A protein and the small-molecule ligand that binds it are described below.
Small molecule (SMILES): O=[N+]([O-])c1ccc(O[C@H]2O[C@H](CO)[C@H](O)[C@H](O)[C@H]2O)cc1

Binding-site contacts:
Ligand atom C6 contacts residue TRP151 of chain 1.B at 3.2 Å (hydrophobic).
Ligand atom C5 contacts residue ARG144 of chain 1.B at 3.7 Å.
Ligand atom O3 contacts residue ASN272 of chain 1.B at 3.5 Å (h-bond).
Ligand atom C10 contacts residue TRP151 of chain 1.B at 4.3 Å (hydrophobic).
Ligand atom C4 contacts residue ASN272 of chain 1.B at 4.0 Å.
Ligand atom O4 contacts residue ASN272 of chain 1.B at 2.9 Å (h-bond).
Ligand atom O2 contacts residue VAL326 of chain 1.B at 4.0 Å.
Ligand atom O8 contacts residue MET23 of chain 1.B at 3.9 Å.
Ligand atom C12 contacts residue TRP151 of chain 1.B at 3.7 Å (hydrophobic).
Ligand atom O2 contacts residue HIS322 of chain 1.B at 3.7 Å.
Ligand atom C3 contacts residue GLU269 of chain 1.B at 3.0 Å.
Ligand atom C5 contacts residue GLU269 of chain 1.B at 4.1 Å.
Ligand atom C1 contacts residue ARG144 of chain 1.B at 4.1 Å.
Ligand atom N contacts residue PHE118 of chain 1.B at 4.1 Å.
Ligand atom C3 contacts residue ASN272 of chain 1.B at 4.3 Å.
Ligand atom O8 contacts residue ASN119 of chain 1.B at 4.1 Å.
Ligand atom O6 contacts residue CYS148 of chain 1.B at 3.2 Å (h-bond).
Ligand atom O3 contacts residue HIS322 of chain 1.B at 3.9 Å.
Ligand atom O1 contacts residue TRP151 of chain 1.B at 3.5 Å.
Ligand atom O7 contacts residue PHE118 of chain 1.B at 4.1 Å.
Ligand atom C6 contacts residue GLY147 of chain 1.B at 3.9 Å.
Ligand atom C2 contacts residue VAL326 of chain 1.B at 4.2 Å (hydrophobic).
Ligand atom O3 contacts residue VAL326 of chain 1.B at 4.2 Å.
Ligand atom O4 contacts residue GLU269 of chain 1.B at 3.1 Å (salt-bridge).
Ligand atom O6 contacts residue GLY147 of chain 1.B at 3.6 Å.
Ligand atom C4 contacts residue TRP151 of chain 1.B at 4.1 Å (hydrophobic).
Ligand atom O8 contacts residue PHE118 of chain 1.B at 3.5 Å (h-bond).
Ligand atom C5 contacts residue TRP151 of chain 1.B at 3.3 Å (hydrophobic).
Ligand atom O6 contacts residue ARG144 of chain 1.B at 2.8 Å (salt-bridge).
Ligand atom C6 contacts residue CYS148 of chain 1.B at 4.2 Å (hydrophobic).
Ligand atom C11 contacts residue PHE27 of chain 1.B at 3.6 Å (hydrophobic).
Ligand atom C4 contacts residue GLU269 of chain 1.B at 3.0 Å.
Ligand atom C6 contacts residue ARG144 of chain 1.B at 3.3 Å.
Ligand atom C6 contacts residue PHE20 of chain 1.B at 3.9 Å (hydrophobic).
Ligand atom O5 contacts residue ARG144 of chain 1.B at 3.0 Å (salt-bridge).
Ligand atom O4 contacts residue CYS148 of chain 1.B at 3.6 Å.
Ligand atom O4 contacts residue ARG144 of chain 1.B at 4.2 Å.
Ligand atom C11 contacts residue TRP151 of chain 1.B at 3.3 Å (hydrophobic).
Ligand atom O3 contacts residue GLU269 of chain 1.B at 2.8 Å (salt-bridge).
Ligand atom C10 contacts residue PHE27 of chain 1.B at 3.5 Å (hydrophobic).

Sequence of chain 1.B:
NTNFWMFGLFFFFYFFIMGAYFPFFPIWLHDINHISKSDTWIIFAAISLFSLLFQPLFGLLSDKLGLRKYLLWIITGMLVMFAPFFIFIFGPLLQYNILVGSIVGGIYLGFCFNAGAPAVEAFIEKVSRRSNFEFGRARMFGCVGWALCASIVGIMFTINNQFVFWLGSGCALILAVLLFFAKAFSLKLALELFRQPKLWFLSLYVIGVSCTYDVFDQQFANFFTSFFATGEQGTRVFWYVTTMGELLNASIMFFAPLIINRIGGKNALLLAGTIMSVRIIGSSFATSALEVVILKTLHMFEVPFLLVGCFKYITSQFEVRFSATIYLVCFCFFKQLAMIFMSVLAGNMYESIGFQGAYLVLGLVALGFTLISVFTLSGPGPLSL